The protein below binds the small molecule below.
Small molecule (SMILES): CC(=O)N[C@H]1[C@H](O[C@H]2[C@H](O)[C@@H](NC(C)=O)CO[C@@H]2CO[C@@H]2O[C@@H](C)[C@@H](O)[C@@H](O)[C@@H]2O)O[C@H](CO)[C@@H](O)[C@@H]1O

Sequence of chain 1.B:
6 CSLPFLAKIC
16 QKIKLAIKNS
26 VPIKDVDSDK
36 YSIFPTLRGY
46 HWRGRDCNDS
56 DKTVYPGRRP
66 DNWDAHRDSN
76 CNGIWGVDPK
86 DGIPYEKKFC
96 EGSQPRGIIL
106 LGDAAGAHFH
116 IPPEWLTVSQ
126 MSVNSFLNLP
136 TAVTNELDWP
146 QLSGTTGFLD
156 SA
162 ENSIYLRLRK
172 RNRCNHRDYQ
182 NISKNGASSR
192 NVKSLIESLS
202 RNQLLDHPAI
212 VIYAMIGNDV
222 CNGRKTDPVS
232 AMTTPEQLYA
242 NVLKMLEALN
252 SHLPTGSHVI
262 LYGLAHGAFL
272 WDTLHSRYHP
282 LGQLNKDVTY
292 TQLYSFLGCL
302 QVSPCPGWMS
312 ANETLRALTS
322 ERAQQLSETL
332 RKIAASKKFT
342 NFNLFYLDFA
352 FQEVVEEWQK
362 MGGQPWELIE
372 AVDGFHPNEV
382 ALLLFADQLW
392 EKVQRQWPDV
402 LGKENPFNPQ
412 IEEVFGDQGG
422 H

Binding-site contacts:
Ligand atom C3 contacts residue ASN53 of chain 1.B at 3.8 Å.
Ligand atom O5 contacts residue SER55 of chain 1.B at 4.4 Å.
Ligand atom C1 contacts residue ASN53 of chain 1.B at 1.4 Å.
Ligand atom C5 contacts residue ASN53 of chain 1.B at 3.6 Å.
Ligand atom N2 contacts residue ASN53 of chain 1.B at 2.8 Å (h-bond).
Ligand atom C8 contacts residue CYS52 of chain 1.B at 4.5 Å (hydrophobic).
Ligand atom O5 contacts residue ASP56 of chain 1.B at 4.2 Å.
Ligand atom C8 contacts residue ASN53 of chain 1.B at 4.5 Å.
Ligand atom C5 contacts residue SER55 of chain 1.B at 4.3 Å.
Ligand atom C2 contacts residue ASN53 of chain 1.B at 2.4 Å.
Ligand atom O7 contacts residue ASN53 of chain 1.B at 3.7 Å.
Ligand atom C7 contacts residue ASN53 of chain 1.B at 3.4 Å.
Ligand atom C6 contacts residue ASP56 of chain 1.B at 4.0 Å.
Ligand atom C1 contacts residue SER55 of chain 1.B at 4.5 Å.
Ligand atom C4 contacts residue ASP56 of chain 1.B at 3.5 Å.
Ligand atom C3 contacts residue ARG72 of chain 1.B at 3.7 Å.
Ligand atom C6 contacts residue SER55 of chain 1.B at 4.2 Å.
Ligand atom C4 contacts residue ASN53 of chain 1.B at 4.2 Å.
Ligand atom O5 contacts residue ARG72 of chain 1.B at 4.4 Å.
Ligand atom C4 contacts residue ARG72 of chain 1.B at 4.3 Å.
Ligand atom C5 contacts residue ASP56 of chain 1.B at 3.5 Å.
Ligand atom O5 contacts residue ASN53 of chain 1.B at 2.4 Å (h-bond).
Ligand atom O6 contacts residue ARG72 of chain 1.B at 4.4 Å.
Ligand atom O6 contacts residue ASP56 of chain 1.B at 4.4 Å.
Ligand atom C6 contacts residue SER55 of chain 1.B at 4.3 Å.
Ligand atom C3 contacts residue ASP56 of chain 1.B at 4.0 Å.
Ligand atom O3 contacts residue ARG72 of chain 1.B at 4.2 Å.